Sequence of chain 1.A:
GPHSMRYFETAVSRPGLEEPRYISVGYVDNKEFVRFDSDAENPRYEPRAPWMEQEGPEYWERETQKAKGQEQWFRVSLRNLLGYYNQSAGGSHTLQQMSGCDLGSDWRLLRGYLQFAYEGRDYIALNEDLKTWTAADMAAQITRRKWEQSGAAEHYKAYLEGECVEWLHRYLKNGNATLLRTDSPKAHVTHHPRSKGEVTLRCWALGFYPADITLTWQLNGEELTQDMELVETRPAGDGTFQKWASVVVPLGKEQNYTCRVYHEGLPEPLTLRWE

Binding-site contacts:
Ligand atom CD2 contacts residue TRP147 of chain 1.A at 3.5 Å (hydrophobic).
Ligand atom OG contacts residue GLU63 of chain 1.A at 2.9 Å (salt-bridge).
Ligand atom O contacts residue LYS146 of chain 1.A at 2.7 Å (salt-bridge).
Ligand atom OG contacts residue LYS66 of chain 1.A at 3.0 Å (salt-bridge).
Ligand atom C contacts residue TRP73 of chain 1.A at 3.6 Å (hydrophobic).
Ligand atom O contacts residue ASN80 of chain 1.A at 3.1 Å (h-bond).
Ligand atom CG1 contacts residue TYR159 of chain 1.A at 3.2 Å (hydrophobic).
Ligand atom O contacts residue TYR7 of chain 1.A at 3.6 Å.
Ligand atom CG contacts residue VAL76 of chain 1.A at 3.6 Å (hydrophobic).
Ligand atom O contacts residue LYS66 of chain 1.A at 2.8 Å (salt-bridge).
Ligand atom N contacts residue TYR171 of chain 1.A at 2.8 Å (h-bond).
Ligand atom C contacts residue THR143 of chain 1.A at 3.5 Å.
Ligand atom N contacts residue SER77 of chain 1.A at 3.2 Å (h-bond).
Ligand atom O contacts residue HIS155 of chain 1.A at 3.0 Å (h-bond).
Ligand atom CA contacts residue TYR7 of chain 1.A at 3.3 Å (hydrophobic).
Ligand atom O contacts residue TYR84 of chain 1.A at 3.1 Å (h-bond).
Ligand atom O contacts residue TRP147 of chain 1.A at 2.7 Å (h-bond).
Ligand atom CB contacts residue TRP167 of chain 1.A at 3.4 Å (hydrophobic).
Ligand atom O contacts residue LYS146 of chain 1.A at 3.4 Å.
Ligand atom CA contacts residue GLN70 of chain 1.A at 3.5 Å.
Ligand atom C contacts residue TRP73 of chain 1.A at 3.6 Å (hydrophobic).
Ligand atom CZ3 contacts residue ALA152 of chain 1.A at 3.4 Å (hydrophobic).
Ligand atom N contacts residue GLU63 of chain 1.A at 3.2 Å (salt-bridge).
Ligand atom C contacts residue TYR84 of chain 1.A at 3.2 Å (hydrophobic).
Ligand atom CG2 contacts residue TYR159 of chain 1.A at 3.3 Å (hydrophobic).
Ligand atom C contacts residue TYR7 of chain 1.A at 3.3 Å (hydrophobic).
Ligand atom OXT contacts residue THR143 of chain 1.A at 2.5 Å (h-bond).
Ligand atom O contacts residue TRP73 of chain 1.A at 3.0 Å (h-bond).
Ligand atom O contacts residue TRP73 of chain 1.A at 3.3 Å (h-bond).
Ligand atom CD2 contacts residue VAL76 of chain 1.A at 3.6 Å (hydrophobic).
Ligand atom O contacts residue TRP147 of chain 1.A at 3.6 Å.
Ligand atom OXT contacts residue TYR84 of chain 1.A at 2.6 Å (h-bond).
Ligand atom CD2 contacts residue TRP73 of chain 1.A at 3.5 Å (hydrophobic).
Ligand atom CE3 contacts residue ALA152 of chain 1.A at 3.5 Å (hydrophobic).
Ligand atom N contacts residue TYR7 of chain 1.A at 2.8 Å (h-bond).
Ligand atom CD1 contacts residue SER150 of chain 1.A at 3.5 Å.
Ligand atom CG2 contacts residue HIS155 of chain 1.A at 3.5 Å.
Ligand atom N contacts residue GLN70 of chain 1.A at 2.9 Å (h-bond).
Ligand atom O contacts residue TYR159 of chain 1.A at 2.5 Å (h-bond).
Ligand atom CA contacts residue TYR171 of chain 1.A at 3.6 Å (hydrophobic).

The protein below binds the small molecule below.
Small molecule (SMILES): CC(C)C[C@H](NC(=O)[C@H](Cc1ccc(O)cc1)NC(=O)[C@H](CC1=CN=C2CC=CC=C12)NC(=O)[C@@H](NC(=O)CNC(=O)[C@@H](NC(=O)[C@@H](NC(=O)[C@H](CO)NC(=O)[C@@H](N)CO)C(C)C)C(C)C)C(C)C)C(=O)O